Binding-site contacts:
Ligand atom O7 contacts residue ASN126 of chain 1.G at 2.9 Å (h-bond).
Ligand atom C5 contacts residue ASN126 of chain 1.G at 3.7 Å.
Ligand atom C8 contacts residue ASN126 of chain 1.G at 4.3 Å.
Ligand atom C7 contacts residue TYR127 of chain 1.G at 4.4 Å (hydrophobic).
Ligand atom O7 contacts residue TYR127 of chain 1.G at 3.3 Å (h-bond).
Ligand atom C8 contacts residue TYR127 of chain 1.G at 4.5 Å (hydrophobic).
Ligand atom O5 contacts residue ASN126 of chain 1.G at 2.4 Å (h-bond).
Ligand atom C2 contacts residue ASN126 of chain 1.G at 2.4 Å.
Ligand atom C3 contacts residue ASN126 of chain 1.G at 3.8 Å.
Ligand atom N2 contacts residue ASN126 of chain 1.G at 2.9 Å (h-bond).
Ligand atom C8 contacts residue LYS122 of chain 1.G at 3.3 Å.
Ligand atom C8 contacts residue GLU123 of chain 1.G at 4.2 Å.
Ligand atom C4 contacts residue ASN126 of chain 1.G at 4.2 Å.
Ligand atom C1 contacts residue ASN126 of chain 1.G at 1.4 Å.
Ligand atom C7 contacts residue ASN126 of chain 1.G at 3.1 Å.

Sequence of chain 1.G:
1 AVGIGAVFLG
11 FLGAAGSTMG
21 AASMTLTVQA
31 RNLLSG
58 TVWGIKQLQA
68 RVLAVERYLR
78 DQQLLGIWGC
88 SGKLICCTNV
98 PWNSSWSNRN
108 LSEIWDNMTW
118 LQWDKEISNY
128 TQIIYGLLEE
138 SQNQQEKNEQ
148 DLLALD

This small molecule binds to this protein.
Small molecule (SMILES): CC(=O)N[C@@H]1[C@@H](O)[C@H](O)[C@@H](CO)O[C@H]1O